Binding-site contacts:
Ligand atom O7 contacts residue ASP245 of chain 1.D at 4.4 Å.
Ligand atom C5 contacts residue ILE230 of chain 1.D at 4.3 Å (hydrophobic).
Ligand atom C1 contacts residue ASN246 of chain 1.D at 1.4 Å.
Ligand atom C3 contacts residue ASN246 of chain 1.D at 3.7 Å.
Ligand atom O5 contacts residue LYS228 of chain 1.D at 3.1 Å.
Ligand atom C6 contacts residue LYS228 of chain 1.D at 3.3 Å.
Ligand atom C3 contacts residue ASN243 of chain 1.D at 4.4 Å.
Ligand atom C4 contacts residue ASN246 of chain 1.D at 4.2 Å.
Ligand atom C2 contacts residue ASN246 of chain 1.D at 2.3 Å.
Ligand atom N2 contacts residue ASN243 of chain 1.D at 4.3 Å.
Ligand atom N2 contacts residue ASN246 of chain 1.D at 2.8 Å (h-bond).
Ligand atom C8 contacts residue TYR244 of chain 1.D at 3.7 Å (hydrophobic).
Ligand atom C6 contacts residue GLN223 of chain 1.D at 4.0 Å.
Ligand atom O6 contacts residue TYR203 of chain 1.D at 4.3 Å.
Ligand atom C5 contacts residue LYS228 of chain 1.D at 3.9 Å.
Ligand atom C5 contacts residue ASN246 of chain 1.D at 3.8 Å.
Ligand atom C8 contacts residue ASP245 of chain 1.D at 3.5 Å.
Ligand atom C8 contacts residue ASN246 of chain 1.D at 3.8 Å.
Ligand atom O6 contacts residue GLN223 of chain 1.D at 4.3 Å.
Ligand atom O5 contacts residue ILE230 of chain 1.D at 4.1 Å.
Ligand atom C1 contacts residue ILE230 of chain 1.D at 4.1 Å (hydrophobic).
Ligand atom C8 contacts residue ASN243 of chain 1.D at 4.2 Å.
Ligand atom C7 contacts residue ASN246 of chain 1.D at 3.0 Å.
Ligand atom O5 contacts residue ASN246 of chain 1.D at 2.5 Å (h-bond).
Ligand atom C1 contacts residue LYS228 of chain 1.D at 4.3 Å.
Ligand atom C7 contacts residue ASP245 of chain 1.D at 4.2 Å.
Ligand atom O7 contacts residue ASN246 of chain 1.D at 2.7 Å (h-bond).

Sequence of chain 1.D:
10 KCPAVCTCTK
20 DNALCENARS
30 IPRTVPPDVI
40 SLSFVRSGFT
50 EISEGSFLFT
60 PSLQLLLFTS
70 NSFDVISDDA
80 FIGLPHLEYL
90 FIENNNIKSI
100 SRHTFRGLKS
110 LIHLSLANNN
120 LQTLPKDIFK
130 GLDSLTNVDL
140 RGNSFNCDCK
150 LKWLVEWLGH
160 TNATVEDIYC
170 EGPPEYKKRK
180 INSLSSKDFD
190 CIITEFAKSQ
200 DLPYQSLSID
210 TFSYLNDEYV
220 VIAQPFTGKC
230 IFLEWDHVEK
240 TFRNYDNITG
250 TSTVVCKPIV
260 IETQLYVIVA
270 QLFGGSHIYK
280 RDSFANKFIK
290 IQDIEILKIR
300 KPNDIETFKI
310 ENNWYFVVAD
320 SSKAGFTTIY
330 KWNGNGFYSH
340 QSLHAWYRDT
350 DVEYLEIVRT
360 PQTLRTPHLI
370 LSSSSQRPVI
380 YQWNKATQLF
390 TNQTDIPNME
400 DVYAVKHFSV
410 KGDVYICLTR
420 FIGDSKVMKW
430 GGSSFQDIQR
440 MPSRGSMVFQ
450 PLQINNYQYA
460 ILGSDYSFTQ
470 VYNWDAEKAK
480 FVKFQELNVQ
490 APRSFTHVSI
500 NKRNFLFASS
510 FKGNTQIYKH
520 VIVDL

A small-molecule ligand and the protein it binds are described below.
Small molecule (SMILES): CC(=O)N[C@@H]1[C@@H](O)[C@H](O)[C@@H](CO)O[C@H]1O